A protein and the small-molecule ligand that binds it are described below.
Small molecule (SMILES): CC(C)CCC[C@@H](C)[C@H]1CC[C@H]2[C@@H]3CC=C4C[C@@H](O)CC[C@]4(C)[C@H]3CC[C@]12C

Sequence of chain 1.E:
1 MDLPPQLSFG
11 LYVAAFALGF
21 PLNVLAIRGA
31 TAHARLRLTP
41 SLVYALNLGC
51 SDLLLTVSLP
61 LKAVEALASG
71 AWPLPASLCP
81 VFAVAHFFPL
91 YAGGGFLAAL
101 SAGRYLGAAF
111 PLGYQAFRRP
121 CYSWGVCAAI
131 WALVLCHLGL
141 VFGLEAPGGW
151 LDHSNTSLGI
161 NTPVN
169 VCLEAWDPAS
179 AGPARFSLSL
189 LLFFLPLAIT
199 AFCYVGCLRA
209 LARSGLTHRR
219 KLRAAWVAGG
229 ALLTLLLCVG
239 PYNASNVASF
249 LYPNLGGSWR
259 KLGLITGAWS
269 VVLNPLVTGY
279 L

Binding-site contacts:
Ligand atom C3 contacts residue TRP124 of chain 1.E at 4.2 Å (hydrophobic).
Ligand atom C12 contacts residue ALA128 of chain 1.E at 3.7 Å (hydrophobic).
Ligand atom C7 contacts residue TRP124 of chain 1.E at 4.4 Å (hydrophobic).
Ligand atom C17 contacts residue ALA128 of chain 1.E at 3.6 Å (hydrophobic).
Ligand atom O1 contacts residue TRP124 of chain 1.E at 4.3 Å.
Ligand atom C21 contacts residue ALA128 of chain 1.E at 3.7 Å (hydrophobic).
Ligand atom C20 contacts residue ALA128 of chain 1.E at 4.2 Å (hydrophobic).
Ligand atom C14 contacts residue ALA128 of chain 1.E at 4.5 Å (hydrophobic).
Ligand atom C13 contacts residue ALA128 of chain 1.E at 4.1 Å (hydrophobic).